Sequence of chain 1.C:
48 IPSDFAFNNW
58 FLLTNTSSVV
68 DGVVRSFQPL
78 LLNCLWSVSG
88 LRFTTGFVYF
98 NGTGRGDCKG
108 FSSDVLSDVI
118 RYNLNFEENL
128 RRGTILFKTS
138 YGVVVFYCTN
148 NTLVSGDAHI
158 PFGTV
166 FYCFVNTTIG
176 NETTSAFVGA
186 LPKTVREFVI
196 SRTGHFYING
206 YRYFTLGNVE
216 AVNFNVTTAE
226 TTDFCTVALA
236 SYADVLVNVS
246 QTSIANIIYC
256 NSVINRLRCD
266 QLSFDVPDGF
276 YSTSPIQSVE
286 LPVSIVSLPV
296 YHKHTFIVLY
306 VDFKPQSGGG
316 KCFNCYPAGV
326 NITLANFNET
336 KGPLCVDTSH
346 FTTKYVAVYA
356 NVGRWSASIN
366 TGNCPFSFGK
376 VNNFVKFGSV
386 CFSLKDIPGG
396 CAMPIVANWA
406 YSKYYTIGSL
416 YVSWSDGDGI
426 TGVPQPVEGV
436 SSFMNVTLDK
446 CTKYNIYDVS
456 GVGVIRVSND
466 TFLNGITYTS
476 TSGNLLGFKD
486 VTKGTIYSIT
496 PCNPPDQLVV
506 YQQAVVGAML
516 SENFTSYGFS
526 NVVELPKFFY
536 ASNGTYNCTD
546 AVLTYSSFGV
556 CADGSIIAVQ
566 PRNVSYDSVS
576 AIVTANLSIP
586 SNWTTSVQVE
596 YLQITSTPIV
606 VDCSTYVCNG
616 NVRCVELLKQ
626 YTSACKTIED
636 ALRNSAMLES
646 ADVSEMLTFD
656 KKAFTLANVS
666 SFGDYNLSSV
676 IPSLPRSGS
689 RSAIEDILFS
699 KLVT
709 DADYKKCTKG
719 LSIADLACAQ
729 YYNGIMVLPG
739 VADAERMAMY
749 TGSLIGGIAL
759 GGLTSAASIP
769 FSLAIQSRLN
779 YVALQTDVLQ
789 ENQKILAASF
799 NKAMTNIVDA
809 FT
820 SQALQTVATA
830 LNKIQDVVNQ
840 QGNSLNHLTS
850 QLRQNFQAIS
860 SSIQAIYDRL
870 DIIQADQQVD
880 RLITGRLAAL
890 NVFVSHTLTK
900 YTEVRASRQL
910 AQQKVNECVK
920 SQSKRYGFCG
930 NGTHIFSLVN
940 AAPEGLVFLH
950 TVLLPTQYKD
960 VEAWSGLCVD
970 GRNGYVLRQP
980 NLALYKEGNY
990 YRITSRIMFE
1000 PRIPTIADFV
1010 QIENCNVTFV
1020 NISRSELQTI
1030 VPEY

Binding-site contacts:
Ligand atom C7 contacts residue ASN671 of chain 1.C at 4.2 Å.
Ligand atom C2 contacts residue ASN671 of chain 1.C at 2.6 Å.
Ligand atom C3 contacts residue ASN671 of chain 1.C at 3.9 Å.
Ligand atom C1 contacts residue ASN671 of chain 1.C at 1.5 Å.
Ligand atom O5 contacts residue ASN671 of chain 1.C at 2.5 Å (h-bond).
Ligand atom C4 contacts residue ASN671 of chain 1.C at 4.4 Å.
Ligand atom C5 contacts residue ASN671 of chain 1.C at 3.8 Å.
Ligand atom N2 contacts residue ASN671 of chain 1.C at 2.9 Å (h-bond).

This protein binds this small molecule.
Small molecule (SMILES): CC(=O)N[C@@H]1[C@@H](O)[C@H](O)[C@@H](CO)O[C@H]1O